Sequence of chain 1.A:
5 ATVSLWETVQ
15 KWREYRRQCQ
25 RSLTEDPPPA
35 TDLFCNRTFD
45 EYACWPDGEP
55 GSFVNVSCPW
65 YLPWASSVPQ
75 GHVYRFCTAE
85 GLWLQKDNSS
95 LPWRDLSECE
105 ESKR

Binding-site contacts:
Ligand atom C9 contacts residue PHE57 of chain 1.A at 4.5 Å (hydrophobic).
Ligand atom O1 contacts residue TYR78 of chain 1.A at 3.6 Å.
Ligand atom C13 contacts residue TYR78 of chain 1.A at 3.8 Å (hydrophobic).
Ligand atom S contacts residue ASN59 of chain 1.A at 4.1 Å.
Ligand atom C6 contacts residue PHE57 of chain 1.A at 4.4 Å (hydrophobic).
Ligand atom C17 contacts residue HIS76 of chain 1.A at 3.7 Å.
Ligand atom C11 contacts residue ASN59 of chain 1.A at 4.1 Å.
Ligand atom O9 contacts residue ASN59 of chain 1.A at 4.2 Å.
Ligand atom O4 contacts residue HIS76 of chain 1.A at 3.4 Å.
Ligand atom C22 contacts residue ASN59 of chain 1.A at 3.5 Å.
Ligand atom O2 contacts residue TYR78 of chain 1.A at 2.7 Å (h-bond).
Ligand atom O5 contacts residue GLN74 of chain 1.A at 3.9 Å.
Ligand atom C21 contacts residue ASN59 of chain 1.A at 4.2 Å.
Ligand atom O10 contacts residue ASN59 of chain 1.A at 4.2 Å.
Ligand atom S contacts residue PHE57 of chain 1.A at 3.7 Å.
Ligand atom O1 contacts residue ASN59 of chain 1.A at 3.8 Å.
Ligand atom C7 contacts residue PHE57 of chain 1.A at 3.9 Å (hydrophobic).
Ligand atom C11 contacts residue TYR78 of chain 1.A at 4.4 Å (hydrophobic).
Ligand atom C10 contacts residue TYR78 of chain 1.A at 3.6 Å (hydrophobic).
Ligand atom C3 contacts residue PHE57 of chain 1.A at 4.2 Å (hydrophobic).
Ligand atom C8 contacts residue PHE57 of chain 1.A at 3.5 Å (hydrophobic).
Ligand atom C4 contacts residue PHE57 of chain 1.A at 4.0 Å (hydrophobic).
Ligand atom C10 contacts residue PHE57 of chain 1.A at 3.6 Å (hydrophobic).
Ligand atom C16 contacts residue HIS76 of chain 1.A at 4.1 Å.
Ligand atom C14 contacts residue ASN59 of chain 1.A at 3.8 Å.
Ligand atom C12 contacts residue ASN59 of chain 1.A at 4.3 Å.
Ligand atom S contacts residue TYR78 of chain 1.A at 3.9 Å.
Ligand atom C5 contacts residue PHE57 of chain 1.A at 4.0 Å (hydrophobic).
Ligand atom O2 contacts residue HIS76 of chain 1.A at 3.8 Å.
Ligand atom C13 contacts residue HIS76 of chain 1.A at 3.5 Å.
Ligand atom C13 contacts residue ASN59 of chain 1.A at 4.3 Å.
Ligand atom C17 contacts residue GLN74 of chain 1.A at 3.8 Å.
Ligand atom O2 contacts residue GLU102 of chain 1.A at 4.5 Å.
Ligand atom C15 contacts residue HIS76 of chain 1.A at 4.5 Å.

The small molecule below binds the protein below.
Small molecule (SMILES): CCCCCCCCCCS[C@@H]1O[C@H](CO)[C@@H](O[C@H]2O[C@H](CO)[C@@H](O)[C@H](O)[C@H]2O)[C@H](O)[C@H]1O